Binding-site contacts:
Ligand atom O contacts residue ZN1 of chain 1.H at 3.5 Å.
Ligand atom N contacts residue ASN110 of chain 1.B at 3.5 Å (h-bond).
Ligand atom N contacts residue TYR802 of chain 1.B at 3.1 Å (h-bond).
Ligand atom N contacts residue GLU160 of chain 1.B at 3.4 Å (salt-bridge).
Ligand atom O contacts residue GLU160 of chain 1.B at 2.6 Å (salt-bridge).
Ligand atom N contacts residue GLY310 of chain 1.B at 3.1 Å (h-bond).
Ligand atom CB contacts residue HIS83 of chain 1.B at 3.5 Å.
Ligand atom O contacts residue GLN82 of chain 1.B at 3.3 Å (h-bond).
Ligand atom N contacts residue ZN1 of chain 1.H at 3.4 Å.
Ligand atom C contacts residue ASN110 of chain 1.B at 3.5 Å.
Ligand atom O contacts residue ARG795 of chain 1.B at 3.3 Å (salt-bridge).
Ligand atom OE1 contacts residue PHE86 of chain 1.B at 3.4 Å.
Ligand atom CA contacts residue TYR802 of chain 1.B at 2.9 Å (hydrophobic).
Ligand atom O contacts residue TYR802 of chain 1.B at 2.2 Å (h-bond).
Ligand atom O contacts residue HIS83 of chain 1.B at 3.5 Å (h-bond).
Ligand atom O contacts residue TYR802 of chain 1.B at 3.0 Å (h-bond).
Ligand atom O contacts residue PHE112 of chain 1.B at 3.6 Å.
Ligand atom CA contacts residue GLU312 of chain 1.B at 3.5 Å.
Ligand atom C contacts residue GLY332 of chain 1.B at 3.4 Å.
Ligand atom O contacts residue VAL331 of chain 1.B at 3.2 Å.
Ligand atom CG contacts residue ALA111 of chain 1.B at 3.1 Å (hydrophobic).
Ligand atom CG contacts residue GLN82 of chain 1.B at 3.3 Å.
Ligand atom CA contacts residue ZN1 of chain 1.H at 3.5 Å.
Ligand atom C contacts residue ZN1 of chain 1.H at 2.8 Å.
Ligand atom OE1 contacts residue HIS83 of chain 1.B at 3.3 Å.
Ligand atom CA contacts residue GLY332 of chain 1.B at 3.4 Å.
Ligand atom C contacts residue ZN1 of chain 1.H at 3.5 Å.
Ligand atom N contacts residue LEU330 of chain 1.B at 2.8 Å (h-bond).
Ligand atom OE1 contacts residue GLN82 of chain 1.B at 3.2 Å (h-bond).
Ligand atom O contacts residue THR113 of chain 1.B at 3.3 Å (h-bond).
Ligand atom O contacts residue GLY332 of chain 1.B at 3.1 Å (h-bond).
Ligand atom C contacts residue TYR802 of chain 1.B at 2.6 Å (hydrophobic).
Ligand atom N contacts residue GLY332 of chain 1.B at 2.8 Å (h-bond).
Ligand atom N contacts residue GLU312 of chain 1.B at 2.6 Å (salt-bridge).
Ligand atom C contacts residue TYR802 of chain 1.B at 3.2 Å (hydrophobic).
Ligand atom CG contacts residue ASN110 of chain 1.B at 3.3 Å.
Ligand atom O contacts residue ZN1 of chain 1.H at 1.9 Å.
Ligand atom N contacts residue ASN110 of chain 1.B at 3.6 Å (h-bond).
Ligand atom CD2 contacts residue GLN334 of chain 1.B at 3.2 Å.
Ligand atom CA contacts residue ALA111 of chain 1.B at 3.5 Å (hydrophobic).

A protein and the small-molecule ligand that binds it are described below.
Small molecule (SMILES): CC(C)C[C@H](NC(=O)[C@H](CO)NC(=O)[C@H](C)N)C(=O)N[C@@H](C)C=O.C[C@@H](C=O)NC(=O)[C@H](CCC(N)=O)NC(=O)[C@H](CCCN=C(N)N)NC(=O)[C@@H](N)CO

Sequence of chain 1.B:
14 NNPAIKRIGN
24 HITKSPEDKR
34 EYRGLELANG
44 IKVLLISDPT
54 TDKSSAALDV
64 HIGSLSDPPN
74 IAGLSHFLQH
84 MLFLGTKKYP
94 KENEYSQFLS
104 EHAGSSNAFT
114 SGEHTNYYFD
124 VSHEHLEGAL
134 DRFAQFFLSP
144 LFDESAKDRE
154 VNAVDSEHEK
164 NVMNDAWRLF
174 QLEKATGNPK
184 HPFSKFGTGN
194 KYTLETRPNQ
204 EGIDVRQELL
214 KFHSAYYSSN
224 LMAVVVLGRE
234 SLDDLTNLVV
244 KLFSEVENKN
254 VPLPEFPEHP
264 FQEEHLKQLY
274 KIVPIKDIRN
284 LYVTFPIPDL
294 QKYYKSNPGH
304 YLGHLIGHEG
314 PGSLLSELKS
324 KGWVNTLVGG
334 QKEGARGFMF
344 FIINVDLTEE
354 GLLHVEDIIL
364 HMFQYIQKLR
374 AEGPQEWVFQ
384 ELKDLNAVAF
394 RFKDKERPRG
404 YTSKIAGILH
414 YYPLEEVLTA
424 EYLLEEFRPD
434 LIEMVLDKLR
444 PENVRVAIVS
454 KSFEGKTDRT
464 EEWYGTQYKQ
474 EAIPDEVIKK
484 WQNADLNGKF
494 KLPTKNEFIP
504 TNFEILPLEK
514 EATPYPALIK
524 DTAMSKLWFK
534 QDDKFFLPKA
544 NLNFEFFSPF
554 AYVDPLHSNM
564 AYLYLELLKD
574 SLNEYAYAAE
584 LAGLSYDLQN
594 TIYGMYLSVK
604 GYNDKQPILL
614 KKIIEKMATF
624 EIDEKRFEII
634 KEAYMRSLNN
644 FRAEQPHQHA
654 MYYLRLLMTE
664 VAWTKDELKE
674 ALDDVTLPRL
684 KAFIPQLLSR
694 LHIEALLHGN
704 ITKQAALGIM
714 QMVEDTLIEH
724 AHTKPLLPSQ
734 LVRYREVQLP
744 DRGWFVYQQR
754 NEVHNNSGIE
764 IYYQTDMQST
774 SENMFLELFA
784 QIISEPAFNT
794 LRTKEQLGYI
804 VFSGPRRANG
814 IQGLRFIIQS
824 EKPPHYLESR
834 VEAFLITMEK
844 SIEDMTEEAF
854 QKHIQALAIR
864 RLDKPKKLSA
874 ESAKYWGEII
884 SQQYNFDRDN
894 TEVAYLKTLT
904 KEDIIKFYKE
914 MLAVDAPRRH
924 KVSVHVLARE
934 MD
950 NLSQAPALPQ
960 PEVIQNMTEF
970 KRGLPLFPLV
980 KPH